Sequence of chain 1.A:
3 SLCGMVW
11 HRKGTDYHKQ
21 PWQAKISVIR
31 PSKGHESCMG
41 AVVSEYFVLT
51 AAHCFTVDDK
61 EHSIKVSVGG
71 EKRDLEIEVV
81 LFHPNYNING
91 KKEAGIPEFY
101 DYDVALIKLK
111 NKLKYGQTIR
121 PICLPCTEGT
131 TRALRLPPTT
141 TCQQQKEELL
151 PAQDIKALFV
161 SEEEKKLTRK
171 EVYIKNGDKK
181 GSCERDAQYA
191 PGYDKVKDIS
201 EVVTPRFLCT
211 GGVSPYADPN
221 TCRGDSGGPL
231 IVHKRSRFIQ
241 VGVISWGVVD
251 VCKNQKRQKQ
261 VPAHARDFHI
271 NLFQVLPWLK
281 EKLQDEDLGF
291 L

Binding-site contacts:
Ligand atom C10 contacts residue SER226 of chain 1.A at 3.7 Å.
Ligand atom C13 contacts residue TYR100 of chain 1.A at 3.4 Å (hydrophobic).
Ligand atom C24 contacts residue GLY247 of chain 1.A at 3.5 Å.
Ligand atom C24 contacts residue VAL248 of chain 1.A at 3.4 Å (hydrophobic).
Ligand atom N6 contacts residue THR221 of chain 1.A at 3.1 Å (h-bond).
Ligand atom C3 contacts residue GLY247 of chain 1.A at 3.5 Å.
Ligand atom C14 contacts residue SER245 of chain 1.A at 3.8 Å.
Ligand atom C15 contacts residue GLY247 of chain 1.A at 3.8 Å.
Ligand atom C14 contacts residue CYS222 of chain 1.A at 3.4 Å (hydrophobic).
Ligand atom C17 contacts residue PRO191 of chain 1.A at 3.4 Å (hydrophobic).
Ligand atom C14 contacts residue THR221 of chain 1.A at 3.6 Å.
Ligand atom C14 contacts residue SER226 of chain 1.A at 3.3 Å.
Ligand atom C5 contacts residue ASP250 of chain 1.A at 3.6 Å.
Ligand atom C14 contacts residue ILE244 of chain 1.A at 3.7 Å (hydrophobic).
Ligand atom C7 contacts residue SER245 of chain 1.A at 3.3 Å.
Ligand atom C22 contacts residue PRO191 of chain 1.A at 3.8 Å (hydrophobic).
Ligand atom C8 contacts residue ARG223 of chain 1.A at 3.8 Å.
Ligand atom C7 contacts residue SER226 of chain 1.A at 3.4 Å.
Ligand atom C5 contacts residue THR221 of chain 1.A at 3.4 Å.
Ligand atom N6 contacts residue ARG223 of chain 1.A at 3.8 Å.
Ligand atom C7 contacts residue TRP246 of chain 1.A at 3.5 Å (hydrophobic).
Ligand atom C23 contacts residue ASP250 of chain 1.A at 3.6 Å.
Ligand atom C9 contacts residue ARG223 of chain 1.A at 3.5 Å.
Ligand atom C4 contacts residue ASP250 of chain 1.A at 3.6 Å.
Ligand atom C23 contacts residue VAL248 of chain 1.A at 3.3 Å (hydrophobic).
Ligand atom N12 contacts residue GLY247 of chain 1.A at 3.4 Å (h-bond).
Ligand atom C4 contacts residue GLY247 of chain 1.A at 3.6 Å.
Ligand atom C24 contacts residue PRO191 of chain 1.A at 3.7 Å (hydrophobic).
Ligand atom N6 contacts residue GLY247 of chain 1.A at 3.7 Å.
Ligand atom C1 contacts residue TRP246 of chain 1.A at 3.6 Å (hydrophobic).
Ligand atom N6 contacts residue CYS222 of chain 1.A at 3.5 Å.
Ligand atom C20 contacts residue ARG223 of chain 1.A at 3.4 Å.
Ligand atom C3 contacts residue ARG223 of chain 1.A at 3.7 Å.
Ligand atom C21 contacts residue ARG223 of chain 1.A at 3.3 Å.
Ligand atom C18 contacts residue PRO191 of chain 1.A at 3.5 Å (hydrophobic).
Ligand atom C10 contacts residue TRP246 of chain 1.A at 3.6 Å (hydrophobic).
Ligand atom C10 contacts residue GLY247 of chain 1.A at 3.6 Å.
Ligand atom C10 contacts residue ARG223 of chain 1.A at 3.8 Å.
Ligand atom C5 contacts residue VAL249 of chain 1.A at 3.2 Å (hydrophobic).
Ligand atom C2 contacts residue GLY247 of chain 1.A at 3.3 Å.

The small molecule below binds the protein below.
Small molecule (SMILES): Cc1cc(C)c2[nH]ccc2c1CN1CCCC[C@H]1c1ccccc1